Sequence of chain 1.A:
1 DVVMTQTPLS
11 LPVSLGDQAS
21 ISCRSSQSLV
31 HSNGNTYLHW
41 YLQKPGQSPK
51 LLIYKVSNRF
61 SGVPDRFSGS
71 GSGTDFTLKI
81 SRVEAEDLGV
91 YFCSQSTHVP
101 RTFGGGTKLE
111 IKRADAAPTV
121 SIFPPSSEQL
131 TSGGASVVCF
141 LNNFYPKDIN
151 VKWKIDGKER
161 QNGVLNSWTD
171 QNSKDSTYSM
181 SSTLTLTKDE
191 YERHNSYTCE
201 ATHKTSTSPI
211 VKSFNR

The small molecule below binds the protein below.
Small molecule (SMILES): O=c1[nH]cnc2c1ncn2[C@H]1C[C@H](O)[C@@H](COP(=O)(O)O)O1

Binding-site contacts:
Ligand atom OP1 contacts residue LYS55 of chain 1.A at 3.1 Å (salt-bridge).
Ligand atom C5 contacts residue TYR37 of chain 1.A at 3.5 Å (hydrophobic).
Ligand atom C1' contacts residue ASN33 of chain 1.A at 3.9 Å.
Ligand atom C6 contacts residue TYR37 of chain 1.A at 3.5 Å (hydrophobic).
Ligand atom C5' contacts residue ASN33 of chain 1.A at 4.0 Å.
Ligand atom O4' contacts residue ASN33 of chain 1.A at 2.6 Å (h-bond).
Ligand atom O5' contacts residue TYR37 of chain 1.A at 4.3 Å.
Ligand atom C2 contacts residue TYR37 of chain 1.A at 3.8 Å (hydrophobic).
Ligand atom O5' contacts residue ASN35 of chain 1.A at 4.4 Å.
Ligand atom OP2 contacts residue ASN35 of chain 1.A at 4.0 Å.
Ligand atom C4' contacts residue TYR37 of chain 1.A at 3.9 Å (hydrophobic).
Ligand atom C5' contacts residue TYR37 of chain 1.A at 3.9 Å (hydrophobic).
Ligand atom OP1 contacts residue ASN35 of chain 1.A at 2.9 Å (h-bond).
Ligand atom P contacts residue LYS55 of chain 1.A at 3.6 Å.
Ligand atom P contacts residue ASN35 of chain 1.A at 4.0 Å.
Ligand atom OP2 contacts residue LYS55 of chain 1.A at 3.3 Å (salt-bridge).
Ligand atom N3 contacts residue TYR37 of chain 1.A at 3.6 Å.
Ligand atom N1 contacts residue SER96 of chain 1.A at 2.7 Å (h-bond).
Ligand atom C4 contacts residue TYR37 of chain 1.A at 3.5 Å (hydrophobic).
Ligand atom N9 contacts residue TYR37 of chain 1.A at 3.3 Å (h-bond).
Ligand atom N3 contacts residue HIS31 of chain 1.A at 4.3 Å.
Ligand atom C2 contacts residue HIS31 of chain 1.A at 4.2 Å.
Ligand atom C5' contacts residue ASN35 of chain 1.A at 3.8 Å.
Ligand atom N3 contacts residue ASN33 of chain 1.A at 4.5 Å.
Ligand atom OP3 contacts residue LYS55 of chain 1.A at 4.2 Å.
Ligand atom O6 contacts residue SER96 of chain 1.A at 2.8 Å (h-bond).
Ligand atom P contacts residue TYR37 of chain 1.A at 4.0 Å.
Ligand atom O4' contacts residue TYR37 of chain 1.A at 3.0 Å (h-bond).
Ligand atom O6 contacts residue TYR37 of chain 1.A at 3.5 Å.
Ligand atom C1' contacts residue TYR37 of chain 1.A at 3.7 Å (hydrophobic).
Ligand atom C6 contacts residue SER96 of chain 1.A at 3.6 Å.
Ligand atom C4' contacts residue ASN33 of chain 1.A at 3.4 Å.
Ligand atom C8 contacts residue TYR37 of chain 1.A at 3.9 Å (hydrophobic).
Ligand atom N1 contacts residue TYR37 of chain 1.A at 3.8 Å.
Ligand atom OP1 contacts residue TYR37 of chain 1.A at 2.7 Å (h-bond).
Ligand atom N7 contacts residue TYR37 of chain 1.A at 3.6 Å.
Ligand atom C2 contacts residue SER96 of chain 1.A at 3.4 Å.